Sequence of chain 2.A:
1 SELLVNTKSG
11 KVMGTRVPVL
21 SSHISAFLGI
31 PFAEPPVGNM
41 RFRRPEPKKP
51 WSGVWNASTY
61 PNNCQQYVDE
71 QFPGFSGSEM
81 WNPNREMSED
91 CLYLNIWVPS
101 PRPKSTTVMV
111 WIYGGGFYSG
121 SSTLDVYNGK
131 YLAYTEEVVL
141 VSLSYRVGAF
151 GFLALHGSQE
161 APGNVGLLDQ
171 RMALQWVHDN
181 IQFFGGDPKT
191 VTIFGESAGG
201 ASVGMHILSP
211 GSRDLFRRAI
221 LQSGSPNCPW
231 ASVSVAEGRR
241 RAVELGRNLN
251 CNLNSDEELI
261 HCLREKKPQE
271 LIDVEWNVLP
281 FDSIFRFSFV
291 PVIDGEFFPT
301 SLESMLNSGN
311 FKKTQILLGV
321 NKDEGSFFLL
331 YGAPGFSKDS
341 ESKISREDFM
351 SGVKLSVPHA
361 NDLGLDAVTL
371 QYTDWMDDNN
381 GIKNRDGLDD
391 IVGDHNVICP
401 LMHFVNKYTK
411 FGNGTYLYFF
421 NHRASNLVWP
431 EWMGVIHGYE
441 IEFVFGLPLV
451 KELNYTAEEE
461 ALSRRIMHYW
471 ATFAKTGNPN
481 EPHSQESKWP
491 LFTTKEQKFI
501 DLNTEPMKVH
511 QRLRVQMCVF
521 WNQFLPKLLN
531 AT

The protein below binds the small molecule below.
Small molecule (SMILES): CC(=O)N[C@H]1CO[C@H](CO[C@@H]2O[C@@H](C)[C@@H](O)[C@@H](O)[C@@H]2O)[C@@H](O)[C@@H]1O

Binding-site contacts:
Ligand atom N2 contacts residue ASN56 of chain 2.A at 2.9 Å (h-bond).
Ligand atom C3 contacts residue ASN56 of chain 2.A at 3.8 Å.
Ligand atom C1 contacts residue THR59 of chain 2.A at 4.4 Å.
Ligand atom C5 contacts residue ASN56 of chain 2.A at 3.7 Å.
Ligand atom C1 contacts residue SER58 of chain 2.A at 3.4 Å.
Ligand atom C5 contacts residue SER58 of chain 2.A at 3.5 Å.
Ligand atom O5 contacts residue THR59 of chain 2.A at 4.0 Å.
Ligand atom O7 contacts residue ASN56 of chain 2.A at 3.5 Å (h-bond).
Ligand atom O5 contacts residue ASN56 of chain 2.A at 2.4 Å (h-bond).
Ligand atom C6 contacts residue THR59 of chain 2.A at 3.7 Å.
Ligand atom C1 contacts residue ASN56 of chain 2.A at 1.4 Å.
Ligand atom O6 contacts residue THR59 of chain 2.A at 4.2 Å.
Ligand atom C2 contacts residue ASN56 of chain 2.A at 2.5 Å.
Ligand atom O5 contacts residue SER58 of chain 2.A at 3.3 Å (h-bond).
Ligand atom C4 contacts residue ASN56 of chain 2.A at 4.2 Å.
Ligand atom C6 contacts residue SER58 of chain 2.A at 4.1 Å.
Ligand atom C7 contacts residue ASN56 of chain 2.A at 3.4 Å.